Sequence of chain 1.A:
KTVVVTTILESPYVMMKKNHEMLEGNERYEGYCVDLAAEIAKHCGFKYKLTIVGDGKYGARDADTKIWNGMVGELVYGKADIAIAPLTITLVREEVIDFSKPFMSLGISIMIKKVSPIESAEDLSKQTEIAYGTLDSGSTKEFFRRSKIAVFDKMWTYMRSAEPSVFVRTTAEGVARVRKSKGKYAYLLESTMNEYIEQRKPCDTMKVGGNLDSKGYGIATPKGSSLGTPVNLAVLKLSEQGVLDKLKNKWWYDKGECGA

Binding-site contacts:
Ligand atom O2 contacts residue PRO515 of chain 1.A at 3.8 Å.
Ligand atom O2 contacts residue SER518 of chain 1.A at 2.3 Å (h-bond).
Ligand atom O4 contacts residue LYS784 of chain 1.A at 3.8 Å.
Ligand atom C2 contacts residue PRO515 of chain 1.A at 3.8 Å (hydrophobic).
Ligand atom C3 contacts residue GLY752 of chain 1.B at 3.5 Å.
Ligand atom C7 contacts residue ILE502 of chain 1.B at 3.8 Å (hydrophobic).
Ligand atom N2 contacts residue SER775 of chain 1.A at 3.3 Å (h-bond).
Ligand atom O3 contacts residue SER518 of chain 1.A at 3.3 Å (h-bond).
Ligand atom C14 contacts residue PHE516 of chain 1.A at 3.3 Å (hydrophobic).
Ligand atom C10 contacts residue SER750 of chain 1.B at 3.8 Å.
Ligand atom C4 contacts residue LYS751 of chain 1.B at 3.6 Å.
Ligand atom C8 contacts residue PRO515 of chain 1.A at 3.3 Å (hydrophobic).
Ligand atom N3 contacts residue SER750 of chain 1.B at 3.5 Å (h-bond).
Ligand atom C9 contacts residue PHE516 of chain 1.A at 3.6 Å (hydrophobic).
Ligand atom C13 contacts residue PHE516 of chain 1.A at 3.1 Å (hydrophobic).
Ligand atom O1 contacts residue SER518 of chain 1.A at 2.9 Å (h-bond).
Ligand atom C4 contacts residue GLY752 of chain 1.B at 3.4 Å.
Ligand atom N2 contacts residue SER750 of chain 1.B at 3.7 Å.
Ligand atom C5 contacts residue ILE502 of chain 1.B at 3.5 Å (hydrophobic).
Ligand atom O3 contacts residue MET517 of chain 1.A at 3.8 Å.
Ligand atom O1 contacts residue LYS751 of chain 1.B at 3.5 Å (salt-bridge).
Ligand atom C12 contacts residue PHE516 of chain 1.A at 3.3 Å (hydrophobic).
Ligand atom C6 contacts residue SER775 of chain 1.A at 3.8 Å.
Ligand atom C11 contacts residue SER750 of chain 1.B at 3.7 Å.
Ligand atom S1 contacts residue SER518 of chain 1.A at 3.1 Å (h-bond).
Ligand atom C11 contacts residue SER518 of chain 1.A at 3.4 Å.
Ligand atom C4 contacts residue ILE502 of chain 1.B at 3.5 Å (hydrophobic).
Ligand atom C1 contacts residue PRO515 of chain 1.A at 3.2 Å (hydrophobic).
Ligand atom C3 contacts residue PRO515 of chain 1.B at 3.8 Å (hydrophobic).
Ligand atom CL contacts residue ASP781 of chain 1.A at 3.4 Å.
Ligand atom CL contacts residue LEU780 of chain 1.A at 3.5 Å.
Ligand atom N2 contacts residue PRO515 of chain 1.A at 3.4 Å (h-bond).
Ligand atom C7 contacts residue LEU772 of chain 1.A at 3.8 Å (hydrophobic).
Ligand atom N1 contacts residue PRO515 of chain 1.A at 2.9 Å (h-bond).
Ligand atom C11 contacts residue MET517 of chain 1.A at 3.8 Å (hydrophobic).
Ligand atom C3 contacts residue LYS751 of chain 1.B at 3.8 Å.
Ligand atom C11 contacts residue PHE516 of chain 1.A at 3.5 Å (hydrophobic).
Ligand atom C14 contacts residue SER775 of chain 1.A at 3.8 Å.
Ligand atom C10 contacts residue PHE516 of chain 1.A at 3.5 Å (hydrophobic).
Ligand atom O2 contacts residue MET517 of chain 1.A at 3.5 Å.

This small molecule binds to this protein.
Small molecule (SMILES): NS(=O)(=O)c1cc2c(cc1Cl)N[C@H]([C@H]1C[C@H]3C=C[C@@H]1C3)NS2(=O)=O

Sequence of chain 1.B:
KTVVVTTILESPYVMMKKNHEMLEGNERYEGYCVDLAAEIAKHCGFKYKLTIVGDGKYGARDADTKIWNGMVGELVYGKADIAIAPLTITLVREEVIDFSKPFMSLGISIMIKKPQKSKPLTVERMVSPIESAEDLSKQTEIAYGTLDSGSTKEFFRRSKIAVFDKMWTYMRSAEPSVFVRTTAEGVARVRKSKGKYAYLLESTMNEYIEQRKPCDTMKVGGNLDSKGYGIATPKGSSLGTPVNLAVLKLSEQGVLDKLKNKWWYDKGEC